A small-molecule ligand and the protein it binds are described below.
Small molecule (SMILES): O=C1CC[C@@H](N2C(=O)c3ccccc3C2=O)C(=O)N1

Sequence of chain 1.A:
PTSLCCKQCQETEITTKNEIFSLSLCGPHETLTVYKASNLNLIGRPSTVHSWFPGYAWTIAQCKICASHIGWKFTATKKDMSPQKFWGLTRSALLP

Binding-site contacts:
Ligand atom OE1 contacts residue TRP70 of chain 1.A at 3.5 Å.
Ligand atom CG contacts residue PHE86 of chain 1.A at 4.3 Å (hydrophobic).
Ligand atom NE2 contacts residue HIS62 of chain 1.A at 3.0 Å (h-bond).
Ligand atom OAC contacts residue TRP84 of chain 1.A at 4.0 Å.
Ligand atom C contacts residue TRP64 of chain 1.A at 3.3 Å (hydrophobic).
Ligand atom OE1 contacts residue HIS62 of chain 1.A at 4.0 Å.
Ligand atom CG contacts residue TRP64 of chain 1.A at 4.2 Å (hydrophobic).
Ligand atom CD contacts residue PHE86 of chain 1.A at 4.2 Å (hydrophobic).
Ligand atom CG contacts residue TRP84 of chain 1.A at 3.6 Å (hydrophobic).
Ligand atom OE1 contacts residue SER63 of chain 1.A at 3.6 Å.
Ligand atom CG contacts residue TRP70 of chain 1.A at 3.5 Å (hydrophobic).
Ligand atom OE1 contacts residue PHE86 of chain 1.A at 3.3 Å.
Ligand atom OAC contacts residue TRP64 of chain 1.A at 4.0 Å.
Ligand atom CD contacts residue TRP70 of chain 1.A at 3.6 Å (hydrophobic).
Ligand atom NE2 contacts residue TRP64 of chain 1.A at 2.9 Å (h-bond).
Ligand atom CD contacts residue SER63 of chain 1.A at 4.2 Å.
Ligand atom O contacts residue HIS62 of chain 1.A at 3.4 Å (h-bond).
Ligand atom CD contacts residue TRP64 of chain 1.A at 3.4 Å (hydrophobic).
Ligand atom CD contacts residue HIS62 of chain 1.A at 3.9 Å.
Ligand atom CB contacts residue TRP84 of chain 1.A at 3.3 Å (hydrophobic).
Ligand atom CA contacts residue TRP64 of chain 1.A at 4.0 Å (hydrophobic).
Ligand atom NE2 contacts residue SER63 of chain 1.A at 4.2 Å.
Ligand atom OAD contacts residue VAL61 of chain 1.A at 4.0 Å.
Ligand atom OAD contacts residue HIS62 of chain 1.A at 4.1 Å.
Ligand atom CAO contacts residue TRP70 of chain 1.A at 4.3 Å (hydrophobic).
Ligand atom OE1 contacts residue TRP64 of chain 1.A at 3.1 Å (h-bond).
Ligand atom O contacts residue TRP64 of chain 1.A at 3.2 Å (h-bond).
Ligand atom CB contacts residue TRP70 of chain 1.A at 4.3 Å (hydrophobic).
Ligand atom C contacts residue HIS62 of chain 1.A at 3.6 Å.
Ligand atom CA contacts residue TRP70 of chain 1.A at 4.1 Å (hydrophobic).
Ligand atom CB contacts residue TRP64 of chain 1.A at 3.8 Å (hydrophobic).
Ligand atom NE2 contacts residue TRP70 of chain 1.A at 4.3 Å.
Ligand atom OAD contacts residue TRP70 of chain 1.A at 3.5 Å.